Binding-site contacts:
Ligand atom C18 contacts residue HEM1 of chain 1.E at 3.9 Å.
Ligand atom C10 contacts residue GLN355 of chain 1.A at 4.0 Å.
Ligand atom C6 contacts residue GLN355 of chain 1.A at 3.3 Å.
Ligand atom C7 contacts residue GLN355 of chain 1.A at 3.9 Å.
Ligand atom C6 contacts residue PHE81 of chain 1.A at 3.6 Å (hydrophobic).
Ligand atom C4 contacts residue PHE81 of chain 1.A at 3.9 Å (hydrophobic).
Ligand atom C19 contacts residue GLN355 of chain 1.A at 3.6 Å.
Ligand atom C7 contacts residue ILE83 of chain 1.A at 3.9 Å (hydrophobic).
Ligand atom C27 contacts residue ALA285 of chain 1.A at 4.0 Å (hydrophobic).
Ligand atom C19 contacts residue THR353 of chain 1.A at 3.7 Å.
Ligand atom C1 contacts residue ILE83 of chain 1.A at 4.2 Å (hydrophobic).
Ligand atom C25 contacts residue LEU100 of chain 1.A at 3.8 Å (hydrophobic).
Ligand atom C27 contacts residue PHE201 of chain 1.A at 3.9 Å (hydrophobic).
Ligand atom C11 contacts residue SER351 of chain 1.A at 4.0 Å.
Ligand atom C22 contacts residue HEM1 of chain 1.E at 3.9 Å.
Ligand atom C7 contacts residue PHE81 of chain 1.A at 3.6 Å (hydrophobic).
Ligand atom C15 contacts residue ARG80 of chain 1.A at 4.0 Å.
Ligand atom C21 contacts residue THR290 of chain 1.A at 4.0 Å.
Ligand atom C2 contacts residue VAL352 of chain 1.A at 3.9 Å (hydrophobic).
Ligand atom C11 contacts residue LEU459 of chain 1.A at 3.8 Å (hydrophobic).
Ligand atom C1 contacts residue PHE457 of chain 1.A at 4.1 Å (hydrophobic).
Ligand atom C27 contacts residue MET200 of chain 1.A at 3.8 Å (hydrophobic).
Ligand atom C15 contacts residue LEU100 of chain 1.A at 4.0 Å (hydrophobic).
Ligand atom C25 contacts residue TRP86 of chain 1.A at 4.1 Å (hydrophobic).
Ligand atom C16 contacts residue LEU100 of chain 1.A at 3.7 Å (hydrophobic).
Ligand atom C2 contacts residue PHE457 of chain 1.A at 3.8 Å (hydrophobic).
Ligand atom C6 contacts residue ILE83 of chain 1.A at 3.8 Å (hydrophobic).
Ligand atom C19 contacts residue VAL352 of chain 1.A at 3.8 Å (hydrophobic).
Ligand atom C12 contacts residue LEU459 of chain 1.A at 3.8 Å (hydrophobic).
Ligand atom C24 contacts residue GLY286 of chain 1.A at 3.8 Å.
Ligand atom C26 contacts residue GLU282 of chain 1.A at 3.7 Å.
Ligand atom C4 contacts residue GLN355 of chain 1.A at 3.5 Å.
Ligand atom C21 contacts residue ILE460 of chain 1.A at 3.7 Å (hydrophobic).
Ligand atom C26 contacts residue LEU100 of chain 1.A at 3.8 Å (hydrophobic).
Ligand atom C5 contacts residue GLN355 of chain 1.A at 3.3 Å.
Ligand atom C1 contacts residue LEU459 of chain 1.A at 3.8 Å (hydrophobic).
Ligand atom C18 contacts residue SER351 of chain 1.A at 3.5 Å.
Ligand atom C5 contacts residue ILE83 of chain 1.A at 3.9 Å (hydrophobic).
Ligand atom C4 contacts residue THR353 of chain 1.A at 3.9 Å.
Ligand atom C19 contacts residue SER351 of chain 1.A at 3.2 Å.

Sequence of chain 1.A:
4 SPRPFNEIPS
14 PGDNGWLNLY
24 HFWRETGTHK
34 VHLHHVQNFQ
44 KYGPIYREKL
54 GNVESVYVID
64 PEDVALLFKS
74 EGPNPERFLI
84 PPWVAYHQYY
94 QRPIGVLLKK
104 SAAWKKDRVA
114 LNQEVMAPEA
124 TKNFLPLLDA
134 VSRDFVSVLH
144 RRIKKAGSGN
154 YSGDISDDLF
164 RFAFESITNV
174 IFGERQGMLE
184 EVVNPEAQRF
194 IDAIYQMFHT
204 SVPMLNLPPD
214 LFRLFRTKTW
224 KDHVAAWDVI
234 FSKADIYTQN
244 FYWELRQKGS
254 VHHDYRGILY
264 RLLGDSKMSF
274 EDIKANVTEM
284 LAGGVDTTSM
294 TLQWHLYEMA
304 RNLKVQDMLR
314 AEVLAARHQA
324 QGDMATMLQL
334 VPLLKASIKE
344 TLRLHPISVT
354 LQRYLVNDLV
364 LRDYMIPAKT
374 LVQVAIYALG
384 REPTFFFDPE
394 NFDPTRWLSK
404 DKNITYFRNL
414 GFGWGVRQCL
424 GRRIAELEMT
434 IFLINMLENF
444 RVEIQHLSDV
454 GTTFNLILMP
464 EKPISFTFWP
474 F

This protein binds this small molecule.
Small molecule (SMILES): CC(C)CCC[C@@H](C)[C@H]1CC[C@H]2[C@@H]3CC=C4C[C@@H](O)CC[C@]4(C)[C@H]3CC[C@]12C